The small molecule below binds the protein below.
Small molecule (SMILES): Nc1ncnc2c1ncn2[C@@H]1O[C@H](COP(=O)(O)OP(=O)(O)OP(O)(O)=S)[C@@H](O)[C@H]1O

Sequence of chain 1.E:
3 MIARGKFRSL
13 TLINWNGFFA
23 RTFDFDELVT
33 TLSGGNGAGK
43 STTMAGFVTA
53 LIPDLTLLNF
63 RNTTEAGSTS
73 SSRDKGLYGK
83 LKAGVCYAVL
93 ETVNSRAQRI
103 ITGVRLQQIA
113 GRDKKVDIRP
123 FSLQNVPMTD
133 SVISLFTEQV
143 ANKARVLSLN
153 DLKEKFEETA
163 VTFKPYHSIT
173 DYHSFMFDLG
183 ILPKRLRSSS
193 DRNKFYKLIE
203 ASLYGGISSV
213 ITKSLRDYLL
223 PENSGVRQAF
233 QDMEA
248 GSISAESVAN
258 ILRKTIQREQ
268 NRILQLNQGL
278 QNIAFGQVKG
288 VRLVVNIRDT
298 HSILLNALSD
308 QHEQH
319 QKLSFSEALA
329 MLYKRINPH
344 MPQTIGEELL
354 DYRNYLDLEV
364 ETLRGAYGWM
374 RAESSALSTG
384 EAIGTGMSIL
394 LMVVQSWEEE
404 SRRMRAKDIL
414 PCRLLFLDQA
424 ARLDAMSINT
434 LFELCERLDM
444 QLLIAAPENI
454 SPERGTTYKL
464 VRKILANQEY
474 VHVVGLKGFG

Binding-site contacts:
Ligand atom O3A contacts residue SER381 of chain 1.D at 3.4 Å.
Ligand atom S1G contacts residue LYS42 of chain 1.E at 2.9 Å (salt-bridge).
Ligand atom S1G contacts residue PRO450 of chain 1.E at 3.4 Å.
Ligand atom O3B contacts residue MG1 of chain 1.P at 3.0 Å.
Ligand atom PG contacts residue MG1 of chain 1.P at 3.3 Å.
Ligand atom O5' contacts residue GLY39 of chain 1.E at 3.4 Å (h-bond).
Ligand atom PB contacts residue MG1 of chain 1.P at 3.4 Å.
Ligand atom C8 contacts residue LYS82 of chain 1.E at 3.4 Å.
Ligand atom O1B contacts residue SER43 of chain 1.E at 2.8 Å (h-bond).
Ligand atom N7 contacts residue LYS82 of chain 1.E at 2.8 Å (salt-bridge).
Ligand atom O3G contacts residue THR382 of chain 1.D at 3.1 Å.
Ligand atom C4 contacts residue ALA379 of chain 1.D at 3.4 Å (hydrophobic).
Ligand atom O2B contacts residue GLY41 of chain 1.E at 3.3 Å (h-bond).
Ligand atom C4' contacts residue ARG465 of chain 1.E at 3.4 Å.
Ligand atom O3' contacts residue GLN284 of chain 1.D at 3.5 Å.
Ligand atom O2B contacts residue LYS42 of chain 1.E at 2.6 Å (salt-bridge).
Ligand atom O2' contacts residue ARG367 of chain 1.D at 3.3 Å (salt-bridge).
Ligand atom O2B contacts residue ALA40 of chain 1.E at 3.3 Å (h-bond).
Ligand atom O3G contacts residue SER381 of chain 1.D at 2.8 Å (h-bond).
Ligand atom C2' contacts residue ALA379 of chain 1.D at 3.4 Å (hydrophobic).
Ligand atom PB contacts residue GLY39 of chain 1.E at 3.4 Å.
Ligand atom O2G contacts residue THR382 of chain 1.D at 3.2 Å (h-bond).
Ligand atom O3G contacts residue GLY383 of chain 1.D at 3.1 Å (h-bond).
Ligand atom C3' contacts residue GLU384 of chain 1.D at 3.2 Å.
Ligand atom O1B contacts residue MG1 of chain 1.P at 2.6 Å.
Ligand atom O2B contacts residue GLY39 of chain 1.E at 3.2 Å (h-bond).
Ligand atom O3B contacts residue GLY39 of chain 1.E at 3.1 Å (h-bond).
Ligand atom O3A contacts residue GLY39 of chain 1.E at 3.0 Å.
Ligand atom N1 contacts residue GLY81 of chain 1.E at 3.2 Å.
Ligand atom N6 contacts residue SER378 of chain 1.D at 3.2 Å (h-bond).
Ligand atom O2G contacts residue GLN422 of chain 1.E at 3.2 Å (h-bond).
Ligand atom O2A contacts residue LYS42 of chain 1.E at 3.0 Å (salt-bridge).
Ligand atom O3' contacts residue GLU384 of chain 1.D at 3.2 Å (salt-bridge).
Ligand atom C5' contacts residue GLY39 of chain 1.E at 3.3 Å.
Ligand atom O2G contacts residue MG1 of chain 1.P at 2.5 Å.
Ligand atom O2A contacts residue THR44 of chain 1.E at 3.0 Å.
Ligand atom O4' contacts residue ARG465 of chain 1.E at 3.4 Å (salt-bridge).
Ligand atom O2A contacts residue GLY41 of chain 1.E at 3.0 Å.
Ligand atom O3B contacts residue SER381 of chain 1.D at 3.0 Å.
Ligand atom C4' contacts residue GLY39 of chain 1.E at 3.3 Å.

Sequence of chain 1.D:
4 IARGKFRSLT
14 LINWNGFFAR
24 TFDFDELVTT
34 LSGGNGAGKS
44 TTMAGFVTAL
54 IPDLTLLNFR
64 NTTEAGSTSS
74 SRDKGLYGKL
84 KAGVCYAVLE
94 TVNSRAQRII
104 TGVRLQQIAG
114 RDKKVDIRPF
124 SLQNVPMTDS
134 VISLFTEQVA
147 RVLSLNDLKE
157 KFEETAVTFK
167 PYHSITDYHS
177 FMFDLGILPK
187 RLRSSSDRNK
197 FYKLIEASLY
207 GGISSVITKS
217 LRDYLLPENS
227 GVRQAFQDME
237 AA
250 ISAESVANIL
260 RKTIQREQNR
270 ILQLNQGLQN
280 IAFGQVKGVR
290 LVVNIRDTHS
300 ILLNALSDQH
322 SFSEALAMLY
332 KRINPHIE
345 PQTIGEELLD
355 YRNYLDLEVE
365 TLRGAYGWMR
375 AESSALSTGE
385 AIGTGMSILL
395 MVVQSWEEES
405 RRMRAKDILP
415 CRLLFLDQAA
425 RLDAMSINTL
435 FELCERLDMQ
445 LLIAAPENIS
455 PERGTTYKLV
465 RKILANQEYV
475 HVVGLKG